Sequence of chain 3.A:
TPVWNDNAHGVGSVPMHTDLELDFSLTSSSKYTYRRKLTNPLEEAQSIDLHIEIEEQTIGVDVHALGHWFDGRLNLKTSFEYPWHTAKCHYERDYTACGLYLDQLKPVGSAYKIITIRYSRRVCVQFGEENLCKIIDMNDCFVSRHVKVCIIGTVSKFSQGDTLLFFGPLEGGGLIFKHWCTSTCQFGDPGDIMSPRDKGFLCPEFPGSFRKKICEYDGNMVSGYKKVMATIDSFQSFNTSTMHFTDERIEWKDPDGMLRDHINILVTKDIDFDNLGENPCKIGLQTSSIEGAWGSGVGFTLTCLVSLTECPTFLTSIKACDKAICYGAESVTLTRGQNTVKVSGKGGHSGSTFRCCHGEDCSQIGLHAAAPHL

The small molecule below binds the protein below.
Small molecule (SMILES): CC(=O)N[C@H]1[C@H](O[C@H]2[C@H](O)[C@@H](NC(C)=O)CO[C@@H]2CO[C@H]2O[C@@H](C)[C@@H](O)[C@@H](O)[C@@H]2O)O[C@H](CO)[C@@H](O)[C@@H]1O

Binding-site contacts:
Ligand atom O3 contacts residue PHE201 of chain 3.A at 4.0 Å.
Ligand atom C7 contacts residue ASN280 of chain 3.A at 3.3 Å.
Ligand atom C8 contacts residue GLY333 of chain 1.A at 3.6 Å.
Ligand atom C2 contacts residue GLU332 of chain 1.A at 3.4 Å.
Ligand atom C1 contacts residue GLY206 of chain 3.A at 3.9 Å.
Ligand atom O5 contacts residue ASN280 of chain 3.A at 2.4 Å (h-bond).
Ligand atom C6 contacts residue SER278 of chain 3.A at 3.8 Å.
Ligand atom O7 contacts residue SER385 of chain 1.A at 2.7 Å (h-bond).
Ligand atom C4 contacts residue ASN280 of chain 3.A at 4.3 Å.
Ligand atom C1 contacts residue ASN280 of chain 3.A at 1.4 Å.
Ligand atom C8 contacts residue THR342 of chain 1.A at 4.2 Å.
Ligand atom O4 contacts residue THR342 of chain 1.A at 4.0 Å.
Ligand atom C3 contacts residue LEU204 of chain 3.A at 3.6 Å (hydrophobic).
Ligand atom C5 contacts residue GLY208 of chain 3.A at 3.9 Å.
Ligand atom C5 contacts residue ASN280 of chain 3.A at 3.7 Å.
Ligand atom C8 contacts residue GLY340 of chain 1.A at 3.4 Å.
Ligand atom N2 contacts residue ASN280 of chain 3.A at 2.8 Å (h-bond).
Ligand atom C4 contacts residue PHE201 of chain 3.A at 3.7 Å (hydrophobic).
Ligand atom C1 contacts residue SER385 of chain 1.A at 4.1 Å.
Ligand atom O7 contacts residue GLU332 of chain 1.A at 3.3 Å.
Ligand atom C7 contacts residue GLU332 of chain 1.A at 4.0 Å.
Ligand atom C3 contacts residue GLU332 of chain 1.A at 3.2 Å.
Ligand atom C2 contacts residue ASN280 of chain 3.A at 2.5 Å.
Ligand atom C7 contacts residue SER385 of chain 1.A at 3.8 Å.
Ligand atom O4 contacts residue PHE201 of chain 3.A at 3.3 Å.
Ligand atom C4 contacts residue LEU204 of chain 3.A at 3.5 Å (hydrophobic).
Ligand atom C8 contacts residue GLU332 of chain 1.A at 4.2 Å.
Ligand atom O7 contacts residue ASN280 of chain 3.A at 3.5 Å (h-bond).
Ligand atom C2 contacts residue GLY206 of chain 3.A at 4.1 Å.
Ligand atom C6 contacts residue GLY208 of chain 3.A at 3.2 Å.
Ligand atom C7 contacts residue THR342 of chain 1.A at 3.7 Å.
Ligand atom O3 contacts residue GLU332 of chain 1.A at 2.3 Å (salt-bridge).
Ligand atom C6 contacts residue LEU209 of chain 3.A at 3.5 Å (hydrophobic).
Ligand atom C8 contacts residue PHE341 of chain 1.A at 4.0 Å (hydrophobic).
Ligand atom N2 contacts residue GLY206 of chain 3.A at 4.2 Å.
Ligand atom O7 contacts residue THR342 of chain 1.A at 2.7 Å (h-bond).
Ligand atom C3 contacts residue ASN280 of chain 3.A at 3.8 Å.
Ligand atom O3 contacts residue LEU204 of chain 3.A at 3.6 Å.
Ligand atom C4 contacts residue GLU332 of chain 1.A at 3.7 Å.
Ligand atom N2 contacts residue GLU332 of chain 1.A at 3.8 Å.

Sequence of chain 1.A:
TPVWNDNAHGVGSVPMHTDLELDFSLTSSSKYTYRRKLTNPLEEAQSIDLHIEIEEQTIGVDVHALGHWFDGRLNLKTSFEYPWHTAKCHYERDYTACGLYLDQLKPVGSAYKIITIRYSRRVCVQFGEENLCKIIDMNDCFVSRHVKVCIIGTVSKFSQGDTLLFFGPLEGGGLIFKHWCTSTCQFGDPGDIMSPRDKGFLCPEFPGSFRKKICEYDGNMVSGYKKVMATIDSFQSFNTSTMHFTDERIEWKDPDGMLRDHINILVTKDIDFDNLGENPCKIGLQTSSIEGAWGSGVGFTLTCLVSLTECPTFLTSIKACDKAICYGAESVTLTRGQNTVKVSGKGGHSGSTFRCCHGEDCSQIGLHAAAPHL